Binding-site contacts:
Ligand atom C28 contacts residue TRP334 of chain 1.N at 3.8 Å (hydrophobic).
Ligand atom C40 contacts residue TRP334 of chain 1.N at 3.8 Å (hydrophobic).
Ligand atom C43 contacts residue DMU1 of chain 1.BD at 4.2 Å.
Ligand atom C43 contacts residue TRP334 of chain 1.N at 4.0 Å (hydrophobic).
Ligand atom C37 contacts residue DMU1 of chain 1.BD at 4.2 Å.
Ligand atom C31 contacts residue DMU1 of chain 1.BD at 4.2 Å.
Ligand atom C34 contacts residue TRP334 of chain 1.N at 3.2 Å (hydrophobic).
Ligand atom C28 contacts residue DMU1 of chain 1.BD at 3.4 Å.
Ligand atom C37 contacts residue TRP334 of chain 1.N at 4.2 Å (hydrophobic).
Ligand atom C31 contacts residue TRP334 of chain 1.N at 4.2 Å (hydrophobic).
Ligand atom C43 contacts residue MET339 of chain 1.N at 4.2 Å (hydrophobic).
Ligand atom C25 contacts residue DMU1 of chain 1.BD at 3.0 Å.

This protein binds this small molecule.
Small molecule (SMILES): CCCCCCCCCCO[C@@H]1O[C@H](CO)[C@@H](O[C@H]2O[C@H](CO)[C@@H](O)[C@H](O)[C@H]2O)[C@H](O)[C@H]1O

Sequence of chain 1.N:
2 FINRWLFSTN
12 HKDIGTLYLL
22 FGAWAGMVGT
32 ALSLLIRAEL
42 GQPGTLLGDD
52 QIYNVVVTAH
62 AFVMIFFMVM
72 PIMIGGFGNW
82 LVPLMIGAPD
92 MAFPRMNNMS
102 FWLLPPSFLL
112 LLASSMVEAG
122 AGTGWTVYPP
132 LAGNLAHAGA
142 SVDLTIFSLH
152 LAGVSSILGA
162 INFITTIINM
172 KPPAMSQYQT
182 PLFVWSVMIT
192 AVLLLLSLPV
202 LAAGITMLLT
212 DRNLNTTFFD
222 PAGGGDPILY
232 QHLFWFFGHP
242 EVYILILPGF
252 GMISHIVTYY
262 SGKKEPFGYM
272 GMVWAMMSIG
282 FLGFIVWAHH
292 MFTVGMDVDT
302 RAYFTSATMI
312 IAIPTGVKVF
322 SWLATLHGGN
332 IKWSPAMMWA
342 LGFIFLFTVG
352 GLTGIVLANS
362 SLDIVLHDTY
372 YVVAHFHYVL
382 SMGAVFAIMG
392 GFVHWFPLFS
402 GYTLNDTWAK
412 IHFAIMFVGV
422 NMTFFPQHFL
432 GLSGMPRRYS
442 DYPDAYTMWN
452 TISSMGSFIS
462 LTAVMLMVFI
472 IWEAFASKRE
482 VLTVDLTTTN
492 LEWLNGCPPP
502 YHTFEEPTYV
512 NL